This protein binds this small molecule.
Small molecule (SMILES): CCOc1cncc(N2CCCNCC2)c1

Binding-site contacts:
Ligand atom C9 contacts residue TRP162 of chain 1.A at 3.6 Å (hydrophobic).
Ligand atom N3 contacts residue THR163 of chain 1.A at 4.0 Å.
Ligand atom C2 contacts residue TRP162 of chain 1.A at 3.7 Å (hydrophobic).
Ligand atom C11 contacts residue HIS123 of chain 1.B at 3.2 Å.
Ligand atom C6 contacts residue HIS123 of chain 1.B at 4.0 Å.
Ligand atom C2 contacts residue TYR108 of chain 1.A at 3.2 Å (hydrophobic).
Ligand atom O1 contacts residue HIS123 of chain 1.B at 3.5 Å.
Ligand atom C9 contacts residue THR133 of chain 1.B at 4.3 Å.
Ligand atom C6 contacts residue THR133 of chain 1.B at 4.0 Å.
Ligand atom C6 contacts residue GLN131 of chain 1.B at 4.0 Å.
Ligand atom C2 contacts residue TYR211 of chain 1.A at 4.0 Å (hydrophobic).
Ligand atom C1 contacts residue TYR108 of chain 1.A at 3.9 Å (hydrophobic).
Ligand atom C10 contacts residue THR133 of chain 1.B at 3.6 Å.
Ligand atom C12 contacts residue TYR211 of chain 1.A at 3.5 Å (hydrophobic).
Ligand atom C3 contacts residue TYR211 of chain 1.A at 3.8 Å (hydrophobic).
Ligand atom C12 contacts residue HIS123 of chain 1.B at 3.5 Å.
Ligand atom C2 contacts residue TYR204 of chain 1.A at 3.8 Å (hydrophobic).
Ligand atom N3 contacts residue THR133 of chain 1.B at 3.7 Å.
Ligand atom C8 contacts residue GLN131 of chain 1.B at 4.0 Å.
Ligand atom C5 contacts residue TRP162 of chain 1.A at 3.7 Å (hydrophobic).
Ligand atom C1 contacts residue TRP72 of chain 1.B at 3.7 Å (hydrophobic).
Ligand atom N2 contacts residue TRP162 of chain 1.A at 3.6 Å.
Ligand atom C10 contacts residue TRP162 of chain 1.A at 3.7 Å (hydrophobic).
Ligand atom O1 contacts residue GLN131 of chain 1.B at 3.7 Å.
Ligand atom C11 contacts residue TYR211 of chain 1.A at 3.6 Å (hydrophobic).
Ligand atom C8 contacts residue CYS206 of chain 1.A at 4.3 Å (hydrophobic).
Ligand atom C8 contacts residue TRP162 of chain 1.A at 4.4 Å (hydrophobic).
Ligand atom C7 contacts residue GLN131 of chain 1.B at 3.7 Å.
Ligand atom C1 contacts residue TRP162 of chain 1.A at 3.5 Å (hydrophobic).
Ligand atom N1 contacts residue SER161 of chain 1.A at 4.3 Å.
Ligand atom N1 contacts residue TYR108 of chain 1.A at 3.0 Å (h-bond).
Ligand atom N3 contacts residue TRP162 of chain 1.A at 4.4 Å.
Ligand atom C4 contacts residue TRP162 of chain 1.A at 4.4 Å (hydrophobic).
Ligand atom C7 contacts residue HIS123 of chain 1.B at 4.3 Å.
Ligand atom C12 contacts residue CYS207 of chain 1.A at 3.6 Å (hydrophobic).
Ligand atom C3 contacts residue TRP162 of chain 1.A at 3.8 Å (hydrophobic).
Ligand atom C5 contacts residue TRP72 of chain 1.B at 3.9 Å (hydrophobic).
Ligand atom N1 contacts residue TRP162 of chain 1.A at 3.0 Å (h-bond).
Ligand atom C3 contacts residue TYR204 of chain 1.A at 4.2 Å (hydrophobic).
Ligand atom C4 contacts residue CYS206 of chain 1.A at 4.0 Å (hydrophobic).

Sequence of chain 1.B:
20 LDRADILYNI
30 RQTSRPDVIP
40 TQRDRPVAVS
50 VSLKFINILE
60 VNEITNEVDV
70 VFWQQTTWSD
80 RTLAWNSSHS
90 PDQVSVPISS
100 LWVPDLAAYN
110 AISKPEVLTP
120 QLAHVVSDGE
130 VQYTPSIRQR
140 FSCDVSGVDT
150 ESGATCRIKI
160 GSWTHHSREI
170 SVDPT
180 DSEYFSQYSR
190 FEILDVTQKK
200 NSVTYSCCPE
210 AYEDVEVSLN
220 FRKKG

Sequence of chain 1.A:
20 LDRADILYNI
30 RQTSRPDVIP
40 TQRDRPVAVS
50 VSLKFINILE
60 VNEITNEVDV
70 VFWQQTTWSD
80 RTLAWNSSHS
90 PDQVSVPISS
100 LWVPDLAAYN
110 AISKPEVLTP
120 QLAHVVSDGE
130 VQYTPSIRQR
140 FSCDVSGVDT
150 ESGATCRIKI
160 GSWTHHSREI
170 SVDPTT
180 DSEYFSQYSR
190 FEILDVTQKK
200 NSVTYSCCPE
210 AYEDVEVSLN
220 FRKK